Sequence of chain 1.D:
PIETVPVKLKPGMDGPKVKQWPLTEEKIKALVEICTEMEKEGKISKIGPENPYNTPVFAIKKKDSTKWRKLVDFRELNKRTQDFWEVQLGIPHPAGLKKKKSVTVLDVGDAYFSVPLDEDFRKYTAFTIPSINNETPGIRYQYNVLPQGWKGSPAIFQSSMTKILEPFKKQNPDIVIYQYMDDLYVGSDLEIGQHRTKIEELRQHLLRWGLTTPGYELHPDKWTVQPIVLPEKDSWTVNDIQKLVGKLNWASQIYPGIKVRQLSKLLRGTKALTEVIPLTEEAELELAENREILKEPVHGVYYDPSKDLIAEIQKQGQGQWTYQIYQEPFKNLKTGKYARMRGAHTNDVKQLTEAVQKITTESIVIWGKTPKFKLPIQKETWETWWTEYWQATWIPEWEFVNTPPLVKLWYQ

Binding-site contacts:
Ligand atom O2' contacts residue ARG450 of chain 1.C at 4.2 Å.
Ligand atom C5' contacts residue ASN476 of chain 1.C at 4.0 Å.
Ligand atom P contacts residue SO41 of chain 1.O at 3.4 Å.
Ligand atom OP1 contacts residue ALA448 of chain 1.C at 3.6 Å.
Ligand atom O3' contacts residue GLN502 of chain 1.C at 4.4 Å.
Ligand atom C5' contacts residue ARG450 of chain 1.C at 3.9 Å.
Ligand atom O3' contacts residue ASN476 of chain 1.C at 3.7 Å.
Ligand atom O2' contacts residue ASN476 of chain 1.C at 3.0 Å.
Ligand atom P contacts residue ASN476 of chain 1.C at 3.9 Å.
Ligand atom OP1 contacts residue ASN476 of chain 1.C at 3.4 Å (h-bond).
Ligand atom C8 contacts residue SO41 of chain 1.O at 4.2 Å.
Ligand atom C3' contacts residue ASN476 of chain 1.C at 4.2 Å.
Ligand atom O2' contacts residue GLN477 of chain 1.C at 3.9 Å.
Ligand atom O5' contacts residue GLU480 of chain 1.C at 4.4 Å.
Ligand atom O2' contacts residue TYR503 of chain 1.C at 4.3 Å.
Ligand atom C4' contacts residue GLU480 of chain 1.C at 3.8 Å.
Ligand atom OP2 contacts residue ASN500 of chain 1.C at 4.0 Å.
Ligand atom O3' contacts residue ASN476 of chain 1.C at 3.2 Å (h-bond).
Ligand atom OP1 contacts residue TYR503 of chain 1.C at 3.1 Å (h-bond).
Ligand atom OP1 contacts residue ARG450 of chain 1.C at 3.2 Å.
Ligand atom P contacts residue ARG450 of chain 1.C at 4.3 Å.
Ligand atom OP3 contacts residue SO41 of chain 1.O at 2.6 Å (h-bond).
Ligand atom C4' contacts residue ASN476 of chain 1.C at 4.0 Å.
Ligand atom O5' contacts residue SO41 of chain 1.O at 4.0 Å.
Ligand atom O5' contacts residue ASN476 of chain 1.C at 4.3 Å.
Ligand atom P contacts residue TYR503 of chain 1.C at 4.3 Å.
Ligand atom N2 contacts residue GLN477 of chain 1.C at 3.7 Å.
Ligand atom OP1 contacts residue GLN502 of chain 1.C at 3.6 Å.
Ligand atom OP1 contacts residue LYS390 of chain 1.D at 4.3 Å.
Ligand atom OP2 contacts residue GLN502 of chain 1.C at 3.2 Å.
Ligand atom OP1 contacts residue MN1 of chain 1.N at 3.6 Å.
Ligand atom O3' contacts residue GLU480 of chain 1.C at 3.7 Å.
Ligand atom C2' contacts residue ASN476 of chain 1.C at 4.3 Å.
Ligand atom OP2 contacts residue SO41 of chain 1.O at 2.7 Å (h-bond).
Ligand atom C5' contacts residue GLU480 of chain 1.C at 3.2 Å.
Ligand atom O4' contacts residue GLN477 of chain 1.C at 4.3 Å.
Ligand atom P contacts residue GLN502 of chain 1.C at 3.8 Å.
Ligand atom O3' contacts residue ALA448 of chain 1.C at 4.4 Å.
Ligand atom OP1 contacts residue ASN449 of chain 1.C at 4.1 Å.
Ligand atom OP1 contacts residue GLU480 of chain 1.C at 4.0 Å.

A protein and the small-molecule ligand that binds it are described below.
Small molecule (SMILES): Nc1ccn([C@@H]2O[C@H](CO[P](=O)(O)O[C@H]3[C@@H](O)[C@H](n4cnc5c(N)ncnc54)O[C@@H]3CO[P](=O)(O)O[C@H]3[C@@H](O)[C@H](n4cnc5c(=O)nc(N)[nH]c54)O[C@@H]3CO[P](=O)(O)O[C@H]3[C@@H](O)[C@H](n4cnc5c(=O)nc(N)[nH]c54)O[C@@H]3CO[P](=O)(O)O[C@H]3[C@@H](O)[C@H](n4cnc5c(=O)nc(N)[nH]c54)O[C@@H]3CO[P](=O)(O)O[C@H]3[C@@H](O)[C@H](n4cnc5c(N)ncnc54)O[C@@H]3CO[P](=O)(O)O[C@H]3[C@@H](O)[C@H](n4ccc(N)nc4=O)O[C@@H]3CO[P](=O)(O)O[C@H]3[C@@H](O)[C@H](n4cnc5c(N)ncnc54)O[C@@H]3COP(=O)(O)O)[C@@H](O[P](=O)(O)OC[C@H]3O[C@@H](n4ccc(=O)[nH]c4=O)[C@H](O)[C@@H]3O)[C@H]2O)c(=O)n1

Sequence of chain 1.C:
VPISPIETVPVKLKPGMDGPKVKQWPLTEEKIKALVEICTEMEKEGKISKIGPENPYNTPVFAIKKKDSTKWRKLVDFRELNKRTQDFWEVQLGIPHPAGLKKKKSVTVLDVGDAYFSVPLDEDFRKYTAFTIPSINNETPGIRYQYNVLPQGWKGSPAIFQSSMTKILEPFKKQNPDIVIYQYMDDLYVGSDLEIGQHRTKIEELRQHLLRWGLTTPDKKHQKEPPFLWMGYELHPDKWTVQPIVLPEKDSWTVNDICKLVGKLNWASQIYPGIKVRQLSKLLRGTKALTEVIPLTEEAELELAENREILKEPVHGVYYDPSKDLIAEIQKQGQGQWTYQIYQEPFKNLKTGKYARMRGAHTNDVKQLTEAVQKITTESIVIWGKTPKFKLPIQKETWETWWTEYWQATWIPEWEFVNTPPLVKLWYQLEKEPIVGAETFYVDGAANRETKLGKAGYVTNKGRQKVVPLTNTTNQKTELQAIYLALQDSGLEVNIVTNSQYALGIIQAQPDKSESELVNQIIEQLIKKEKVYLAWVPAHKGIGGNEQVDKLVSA